Sequence of chain 1.D:
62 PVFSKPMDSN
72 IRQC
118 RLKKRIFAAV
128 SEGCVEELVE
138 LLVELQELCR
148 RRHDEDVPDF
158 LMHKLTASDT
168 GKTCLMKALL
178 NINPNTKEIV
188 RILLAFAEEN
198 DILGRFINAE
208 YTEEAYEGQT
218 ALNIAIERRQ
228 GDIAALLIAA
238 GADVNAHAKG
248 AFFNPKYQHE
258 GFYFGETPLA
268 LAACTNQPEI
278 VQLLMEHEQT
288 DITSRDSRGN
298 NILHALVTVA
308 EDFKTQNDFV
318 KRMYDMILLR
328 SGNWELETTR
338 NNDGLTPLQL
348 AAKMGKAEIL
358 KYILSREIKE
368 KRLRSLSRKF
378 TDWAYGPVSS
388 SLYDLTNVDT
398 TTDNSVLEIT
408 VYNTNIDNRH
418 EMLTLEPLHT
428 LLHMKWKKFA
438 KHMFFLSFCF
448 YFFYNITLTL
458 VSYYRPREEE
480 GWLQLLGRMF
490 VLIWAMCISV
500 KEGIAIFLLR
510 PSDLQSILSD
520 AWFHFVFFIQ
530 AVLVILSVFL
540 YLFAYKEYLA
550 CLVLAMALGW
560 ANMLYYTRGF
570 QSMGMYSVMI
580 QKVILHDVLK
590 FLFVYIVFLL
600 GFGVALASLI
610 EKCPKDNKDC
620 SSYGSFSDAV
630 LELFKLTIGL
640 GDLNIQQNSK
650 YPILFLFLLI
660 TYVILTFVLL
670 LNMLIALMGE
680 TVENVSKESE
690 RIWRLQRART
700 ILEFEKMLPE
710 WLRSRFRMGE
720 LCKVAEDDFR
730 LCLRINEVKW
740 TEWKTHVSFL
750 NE

Binding-site contacts:
Ligand atom N17 contacts residue LYS500 of chain 1.D at 3.7 Å.
Ligand atom C08 contacts residue SER444 of chain 1.D at 3.8 Å.
Ligand atom C10 contacts residue MET706 of chain 1.D at 4.1 Å (hydrophobic).
Ligand atom C10 contacts residue SER444 of chain 1.D at 4.0 Å.
Ligand atom C06 contacts residue TYR564 of chain 1.D at 4.0 Å (hydrophobic).
Ligand atom C04 contacts residue SER444 of chain 1.D at 4.4 Å.
Ligand atom B01 contacts residue SER444 of chain 1.D at 4.2 Å.
Ligand atom C15 contacts residue TRP493 of chain 1.D at 3.8 Å (hydrophobic).
Ligand atom N17 contacts residue CYS496 of chain 1.D at 3.8 Å.
Ligand atom C07 contacts residue SER444 of chain 1.D at 3.6 Å.
Ligand atom C05 contacts residue SER444 of chain 1.D at 4.4 Å.
Ligand atom C09 contacts residue PHE703 of chain 1.D at 4.1 Å (hydrophobic).
Ligand atom C11 contacts residue SER444 of chain 1.D at 3.9 Å.
Ligand atom C12 contacts residue TRP493 of chain 1.D at 4.3 Å (hydrophobic).
Ligand atom C13 contacts residue TRP493 of chain 1.D at 3.6 Å (hydrophobic).
Ligand atom C05 contacts residue TYR565 of chain 1.D at 4.3 Å (hydrophobic).
Ligand atom C02 contacts residue SER444 of chain 1.D at 3.7 Å.
Ligand atom C16 contacts residue CYS496 of chain 1.D at 3.6 Å (hydrophobic).
Ligand atom C12 contacts residue LEU443 of chain 1.D at 4.3 Å (hydrophobic).
Ligand atom C04 contacts residue TYR565 of chain 1.D at 4.2 Å (hydrophobic).
Ligand atom C07 contacts residue PHE703 of chain 1.D at 4.3 Å (hydrophobic).
Ligand atom C09 contacts residue SER444 of chain 1.D at 4.1 Å.
Ligand atom C04 contacts residue PHE526 of chain 1.D at 4.2 Å (hydrophobic).
Ligand atom C05 contacts residue TYR564 of chain 1.D at 3.8 Å (hydrophobic).
Ligand atom C12 contacts residue SER444 of chain 1.D at 3.7 Å.
Ligand atom C07 contacts residue MET706 of chain 1.D at 4.1 Å (hydrophobic).
Ligand atom C13 contacts residue SER444 of chain 1.D at 3.8 Å.
Ligand atom C10 contacts residue MET440 of chain 1.D at 3.8 Å (hydrophobic).
Ligand atom C03 contacts residue SER444 of chain 1.D at 4.1 Å.
Ligand atom C10 contacts residue PHE703 of chain 1.D at 4.2 Å (hydrophobic).
Ligand atom C09 contacts residue MET706 of chain 1.D at 3.6 Å (hydrophobic).
Ligand atom C16 contacts residue ILE497 of chain 1.D at 4.4 Å (hydrophobic).
Ligand atom C15 contacts residue ILE497 of chain 1.D at 4.5 Å (hydrophobic).
Ligand atom C06 contacts residue SER444 of chain 1.D at 4.0 Å.
Ligand atom C11 contacts residue MET440 of chain 1.D at 3.7 Å (hydrophobic).

A small-molecule ligand and the protein it binds are described below.
Small molecule (SMILES): NCCOB(c1ccccc1)c1ccccc1